A small-molecule ligand and the protein it binds are described below.
Small molecule (SMILES): CC(C)C1=CC(=O)C(C)C=C1O

Sequence of chain 1.A:
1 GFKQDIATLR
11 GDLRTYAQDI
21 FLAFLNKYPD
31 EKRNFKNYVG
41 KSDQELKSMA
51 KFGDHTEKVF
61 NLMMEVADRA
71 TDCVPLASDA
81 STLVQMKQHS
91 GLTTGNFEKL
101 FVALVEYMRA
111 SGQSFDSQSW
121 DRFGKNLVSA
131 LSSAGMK

Binding-site contacts:
Ligand atom C8 contacts residue PRO29 of chain 1.A at 3.8 Å (hydrophobic).
Ligand atom C4 contacts residue ASP30 of chain 1.A at 3.7 Å.
Ligand atom C4 contacts residue PRO29 of chain 1.A at 4.0 Å (hydrophobic).
Ligand atom C contacts residue ASP30 of chain 1.A at 4.2 Å.
Ligand atom C3 contacts residue PRO29 of chain 1.A at 4.0 Å (hydrophobic).
Ligand atom C8 contacts residue ARG33 of chain 1.A at 3.9 Å.
Ligand atom C1 contacts residue ASP30 of chain 1.A at 3.5 Å.
Ligand atom C5 contacts residue PRO29 of chain 1.A at 4.4 Å (hydrophobic).
Ligand atom C5 contacts residue ASP30 of chain 1.A at 2.5 Å.
Ligand atom C8 contacts residue LYS32 of chain 1.A at 2.8 Å.
Ligand atom O contacts residue PRO29 of chain 1.A at 4.5 Å.
Ligand atom C2 contacts residue PRO29 of chain 1.A at 4.0 Å (hydrophobic).
Ligand atom C contacts residue PRO29 of chain 1.A at 3.7 Å (hydrophobic).
Ligand atom C7 contacts residue PRO29 of chain 1.A at 4.4 Å (hydrophobic).
Ligand atom C8 contacts residue ASP30 of chain 1.A at 4.2 Å.
Ligand atom C6 contacts residue ASP30 of chain 1.A at 2.2 Å.
Ligand atom O1 contacts residue ASP30 of chain 1.A at 1.8 Å (salt-bridge).
Ligand atom C2 contacts residue ASP30 of chain 1.A at 4.4 Å.
Ligand atom C6 contacts residue PRO29 of chain 1.A at 4.4 Å (hydrophobic).
Ligand atom C1 contacts residue PRO29 of chain 1.A at 3.8 Å (hydrophobic).
Ligand atom C7 contacts residue ASP30 of chain 1.A at 4.3 Å.
Ligand atom C7 contacts residue LYS32 of chain 1.A at 4.2 Å.